Sequence of chain 1.C:
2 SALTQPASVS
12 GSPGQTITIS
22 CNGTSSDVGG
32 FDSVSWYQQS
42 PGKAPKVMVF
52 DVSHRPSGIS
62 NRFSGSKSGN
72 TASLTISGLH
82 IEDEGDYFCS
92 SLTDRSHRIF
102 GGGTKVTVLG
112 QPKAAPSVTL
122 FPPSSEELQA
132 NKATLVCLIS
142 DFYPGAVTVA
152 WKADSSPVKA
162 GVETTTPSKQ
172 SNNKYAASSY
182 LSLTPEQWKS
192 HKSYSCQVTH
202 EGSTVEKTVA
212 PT

The protein below binds the small molecule below.
Small molecule (SMILES): CC(=O)N[C@H]1[C@H](O[C@H]2[C@H](O)[C@@H](NC(C)=O)CO[C@@H]2CO)O[C@H](CO)[C@@H](O)[C@@H]1O

Binding-site contacts:
Ligand atom C7 contacts residue ASN23 of chain 1.C at 3.3 Å.
Ligand atom O5 contacts residue THR72 of chain 1.C at 4.1 Å.
Ligand atom C1 contacts residue SER21 of chain 1.C at 4.3 Å.
Ligand atom C1 contacts residue ASN23 of chain 1.C at 1.5 Å.
Ligand atom N2 contacts residue ASN23 of chain 1.C at 3.0 Å (h-bond).
Ligand atom C8 contacts residue THR5 of chain 1.C at 3.7 Å.
Ligand atom C2 contacts residue ASN23 of chain 1.C at 2.6 Å.
Ligand atom C8 contacts residue GLN6 of chain 1.C at 3.4 Å.
Ligand atom O6 contacts residue THR72 of chain 1.C at 3.5 Å (h-bond).
Ligand atom C2 contacts residue SER21 of chain 1.C at 4.2 Å.
Ligand atom O7 contacts residue ASN23 of chain 1.C at 3.4 Å (h-bond).
Ligand atom N2 contacts residue SER21 of chain 1.C at 3.4 Å (h-bond).
Ligand atom C8 contacts residue PRO7 of chain 1.C at 3.4 Å (hydrophobic).
Ligand atom C7 contacts residue SER21 of chain 1.C at 4.2 Å.
Ligand atom C4 contacts residue ASN23 of chain 1.C at 4.5 Å.
Ligand atom O7 contacts residue THR5 of chain 1.C at 3.8 Å.
Ligand atom C3 contacts residue ASN23 of chain 1.C at 4.0 Å.
Ligand atom C8 contacts residue ASN23 of chain 1.C at 4.4 Å.
Ligand atom O6 contacts residue ASN23 of chain 1.C at 4.3 Å.
Ligand atom C7 contacts residue THR5 of chain 1.C at 4.2 Å.
Ligand atom C5 contacts residue ASN23 of chain 1.C at 3.8 Å.
Ligand atom C8 contacts residue SER21 of chain 1.C at 4.0 Å.
Ligand atom O5 contacts residue ASN23 of chain 1.C at 2.5 Å (h-bond).